Sequence of chain 1.C:
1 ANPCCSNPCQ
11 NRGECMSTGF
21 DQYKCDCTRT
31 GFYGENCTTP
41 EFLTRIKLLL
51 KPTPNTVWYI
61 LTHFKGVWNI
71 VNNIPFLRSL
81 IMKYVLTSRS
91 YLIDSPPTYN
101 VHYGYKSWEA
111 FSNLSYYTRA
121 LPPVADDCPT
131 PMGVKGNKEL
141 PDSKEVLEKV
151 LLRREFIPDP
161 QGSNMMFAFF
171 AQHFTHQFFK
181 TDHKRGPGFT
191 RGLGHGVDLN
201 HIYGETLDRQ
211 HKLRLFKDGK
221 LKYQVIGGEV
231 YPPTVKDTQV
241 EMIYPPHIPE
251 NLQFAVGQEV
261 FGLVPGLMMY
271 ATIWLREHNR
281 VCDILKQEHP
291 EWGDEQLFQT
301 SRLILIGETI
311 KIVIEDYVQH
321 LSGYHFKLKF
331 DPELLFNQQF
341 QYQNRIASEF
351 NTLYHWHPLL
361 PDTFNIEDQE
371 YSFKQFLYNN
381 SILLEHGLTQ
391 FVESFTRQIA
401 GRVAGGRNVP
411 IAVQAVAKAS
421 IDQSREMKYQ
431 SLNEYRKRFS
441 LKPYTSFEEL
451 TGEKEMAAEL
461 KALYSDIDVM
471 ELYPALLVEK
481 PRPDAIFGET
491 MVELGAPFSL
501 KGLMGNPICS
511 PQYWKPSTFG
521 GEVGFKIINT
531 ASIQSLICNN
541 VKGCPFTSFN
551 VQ

The small molecule below binds the protein below.
Small molecule (SMILES): Cc1ccc(Nc2c(F)cccc2Cl)c(CC(=O)O)c1

Binding-site contacts:
Ligand atom CAN contacts residue TYR354 of chain 1.C at 3.3 Å (hydrophobic).
Ligand atom CAI contacts residue MET491 of chain 1.C at 3.5 Å (hydrophobic).
Ligand atom CAL contacts residue TYR354 of chain 1.C at 3.2 Å (hydrophobic).
Ligand atom CAO contacts residue GLY495 of chain 1.C at 3.9 Å.
Ligand atom CAG contacts residue SER322 of chain 1.C at 3.7 Å.
Ligand atom NAM contacts residue LEU321 of chain 1.C at 3.5 Å.
Ligand atom CAJ contacts residue ALA496 of chain 1.C at 3.6 Å (hydrophobic).
Ligand atom CAI contacts residue GLY495 of chain 1.C at 3.4 Å.
Ligand atom CAK contacts residue TRP356 of chain 1.C at 3.5 Å (hydrophobic).
Ligand atom CAA contacts residue MET491 of chain 1.C at 3.8 Å (hydrophobic).
Ligand atom CAI contacts residue ALA496 of chain 1.C at 3.7 Å (hydrophobic).
Ligand atom CLE contacts residue ALA496 of chain 1.C at 4.0 Å.
Ligand atom OAB contacts residue VAL318 of chain 1.C at 3.4 Å.
Ligand atom CAT contacts residue VAL318 of chain 1.C at 3.8 Å (hydrophobic).
Ligand atom CAL contacts residue TYR317 of chain 1.C at 3.5 Å (hydrophobic).
Ligand atom CAP contacts residue VAL492 of chain 1.C at 4.0 Å (hydrophobic).
Ligand atom CAN contacts residue SER499 of chain 1.C at 3.1 Å.
Ligand atom FAD contacts residue LEU321 of chain 1.C at 3.1 Å.
Ligand atom CAP contacts residue LEU321 of chain 1.C at 3.5 Å (hydrophobic).
Ligand atom CAA contacts residue GLY495 of chain 1.C at 3.9 Å.
Ligand atom CAQ contacts residue ALA496 of chain 1.C at 3.7 Å (hydrophobic).
Ligand atom CAH contacts residue VAL318 of chain 1.C at 3.8 Å (hydrophobic).
Ligand atom CLE contacts residue SER499 of chain 1.C at 3.4 Å.
Ligand atom CLE contacts residue VAL318 of chain 1.C at 3.7 Å.
Ligand atom CAT contacts residue LEU321 of chain 1.C at 3.7 Å (hydrophobic).
Ligand atom CAN contacts residue TYR317 of chain 1.C at 3.7 Å (hydrophobic).
Ligand atom CAQ contacts residue VAL318 of chain 1.C at 3.4 Å (hydrophobic).
Ligand atom CAG contacts residue VAL492 of chain 1.C at 3.5 Å (hydrophobic).
Ligand atom OAC contacts residue TYR354 of chain 1.C at 2.7 Å (h-bond).
Ligand atom CAA contacts residue TRP356 of chain 1.C at 3.8 Å (hydrophobic).
Ligand atom CAJ contacts residue GLY495 of chain 1.C at 3.9 Å.
Ligand atom CAL contacts residue LEU321 of chain 1.C at 3.8 Å (hydrophobic).
Ligand atom OAC contacts residue SER499 of chain 1.C at 3.3 Å (h-bond).
Ligand atom CAK contacts residue TYR354 of chain 1.C at 3.7 Å (hydrophobic).
Ligand atom CAO contacts residue TRP356 of chain 1.C at 3.8 Å (hydrophobic).
Ligand atom CAF contacts residue TYR324 of chain 1.C at 3.6 Å (hydrophobic).
Ligand atom OAB contacts residue SER499 of chain 1.C at 2.3 Å (h-bond).
Ligand atom OAC contacts residue TYR317 of chain 1.C at 3.7 Å.
Ligand atom CLE contacts residue LEU500 of chain 1.C at 3.6 Å.
Ligand atom CAH contacts residue ALA496 of chain 1.C at 3.6 Å (hydrophobic).